The protein below binds the small molecule below.
Small molecule (SMILES): CC(=O)N[C@@H]1[C@@H](O)[C@H](O)[C@@H](CO)O[C@H]1O

Binding-site contacts:
Ligand atom O5 contacts residue ASN132 of chain 1.A at 2.5 Å (h-bond).
Ligand atom O6 contacts residue THR230 of chain 1.A at 4.1 Å.
Ligand atom C6 contacts residue LEU129 of chain 1.A at 3.4 Å (hydrophobic).
Ligand atom C5 contacts residue ASN132 of chain 1.A at 3.8 Å.
Ligand atom O3 contacts residue THR322 of chain 1.A at 3.5 Å.
Ligand atom C6 contacts residue ARG133 of chain 1.A at 4.3 Å.
Ligand atom O1 contacts residue ASN132 of chain 1.A at 2.5 Å (h-bond).
Ligand atom O6 contacts residue LEU129 of chain 1.A at 4.2 Å.
Ligand atom C6 contacts residue ASN132 of chain 1.A at 4.1 Å.
Ligand atom C1 contacts residue ASN132 of chain 1.A at 2.9 Å.
Ligand atom O4 contacts residue THR230 of chain 1.A at 4.5 Å.
Ligand atom O3 contacts residue ASN132 of chain 1.A at 4.5 Å.
Ligand atom C4 contacts residue LEU129 of chain 1.A at 4.1 Å (hydrophobic).
Ligand atom C5 contacts residue LEU129 of chain 1.A at 4.2 Å (hydrophobic).
Ligand atom O6 contacts residue ARG133 of chain 1.A at 4.2 Å.
Ligand atom C2 contacts residue ASN132 of chain 1.A at 4.3 Å.
Ligand atom O1 contacts residue THR322 of chain 1.A at 3.7 Å.

Sequence of chain 1.A:
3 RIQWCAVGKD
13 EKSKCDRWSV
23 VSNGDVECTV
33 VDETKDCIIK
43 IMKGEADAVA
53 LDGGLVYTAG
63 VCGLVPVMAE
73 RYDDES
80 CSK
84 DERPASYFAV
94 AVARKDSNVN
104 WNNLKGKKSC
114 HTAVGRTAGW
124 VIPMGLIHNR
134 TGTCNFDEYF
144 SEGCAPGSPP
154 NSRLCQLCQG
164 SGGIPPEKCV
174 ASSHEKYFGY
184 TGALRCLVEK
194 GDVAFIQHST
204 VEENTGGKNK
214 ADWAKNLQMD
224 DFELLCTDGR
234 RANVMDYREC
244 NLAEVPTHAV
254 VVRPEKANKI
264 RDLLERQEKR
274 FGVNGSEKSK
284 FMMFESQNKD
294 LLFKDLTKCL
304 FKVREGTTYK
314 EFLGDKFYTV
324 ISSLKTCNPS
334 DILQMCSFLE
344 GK